Binding-site contacts:
Ligand atom CD2 contacts residue PRO125 of chain 1.UA at 3.5 Å (hydrophobic).
Ligand atom C contacts residue SER98 of chain 1.UA at 3.4 Å.
Ligand atom C contacts residue ILE71 of chain 1.UA at 3.6 Å (hydrophobic).
Ligand atom OXT contacts residue SER98 of chain 1.UA at 2.6 Å.
Ligand atom CA contacts residue GLY69 of chain 1.UA at 3.5 Å.
Ligand atom O contacts residue ILE71 of chain 1.UA at 3.8 Å.
Ligand atom C4 contacts residue PHE143 of chain 1.UA at 3.5 Å (hydrophobic).
Ligand atom CD1 contacts residue HIS123 of chain 1.UA at 3.8 Å.
Ligand atom O contacts residue LEU126 of chain 1.UA at 3.0 Å (h-bond).
Ligand atom CD1 contacts residue MET99 of chain 1.UA at 3.8 Å (hydrophobic).
Ligand atom C contacts residue HIS123 of chain 1.UA at 3.9 Å.
Ligand atom C2 contacts residue LEU126 of chain 1.UA at 3.7 Å (hydrophobic).
Ligand atom C1 contacts residue LEU126 of chain 1.UA at 4.0 Å (hydrophobic).
Ligand atom CB contacts residue GLY69 of chain 1.UA at 3.9 Å.
Ligand atom O contacts residue SER98 of chain 1.UA at 3.9 Å.
Ligand atom O contacts residue HIS123 of chain 1.UA at 3.5 Å (h-bond).
Ligand atom N contacts residue GLY69 of chain 1.UA at 3.0 Å (h-bond).
Ligand atom CD2 contacts residue GLY69 of chain 1.UA at 3.8 Å.
Ligand atom C2 contacts residue GLY127 of chain 1.UA at 3.9 Å.
Ligand atom C contacts residue ILE71 of chain 1.UA at 3.8 Å (hydrophobic).
Ligand atom CD2 contacts residue GLN124 of chain 1.UA at 3.9 Å.
Ligand atom C contacts residue GLY69 of chain 1.UA at 3.7 Å.
Ligand atom O contacts residue PRO125 of chain 1.UA at 3.1 Å.
Ligand atom CD2 contacts residue HIS123 of chain 1.UA at 3.8 Å.
Ligand atom C5 contacts residue ILE146 of chain 1.UA at 3.5 Å (hydrophobic).
Ligand atom OXT contacts residue GLY68 of chain 1.UA at 3.7 Å.
Ligand atom O1 contacts residue ILE71 of chain 1.UA at 2.9 Å (h-bond).
Ligand atom CA contacts residue LEU126 of chain 1.UA at 3.6 Å (hydrophobic).
Ligand atom C3 contacts residue PHE143 of chain 1.UA at 3.7 Å (hydrophobic).
Ligand atom N contacts residue ILE71 of chain 1.UA at 3.5 Å.
Ligand atom C contacts residue LEU126 of chain 1.UA at 3.7 Å (hydrophobic).
Ligand atom C contacts residue LEU126 of chain 1.UA at 3.9 Å (hydrophobic).
Ligand atom OXT contacts residue GLY69 of chain 1.UA at 3.3 Å (h-bond).
Ligand atom CD1 contacts residue SER98 of chain 1.UA at 3.6 Å.
Ligand atom O1 contacts residue SER70 of chain 1.UA at 3.9 Å.
Ligand atom CB contacts residue LEU126 of chain 1.UA at 3.6 Å (hydrophobic).
Ligand atom N contacts residue LEU126 of chain 1.UA at 2.9 Å (h-bond).
Ligand atom C5 contacts residue ARG119 of chain 1.SA at 3.7 Å.
Ligand atom CB contacts residue MET99 of chain 1.UA at 3.6 Å (hydrophobic).
Ligand atom OXT contacts residue MET99 of chain 1.UA at 3.4 Å (h-bond).

Sequence of chain 1.UA:
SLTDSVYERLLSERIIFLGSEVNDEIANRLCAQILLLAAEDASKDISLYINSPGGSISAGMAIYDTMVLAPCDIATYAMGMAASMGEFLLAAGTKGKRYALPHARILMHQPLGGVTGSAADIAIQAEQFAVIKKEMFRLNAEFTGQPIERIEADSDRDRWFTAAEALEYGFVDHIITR

A protein and the small-molecule ligand that binds it are described below.
Small molecule (SMILES): CC(C)C[C@H](NC(=O)[C@H](CC(C)C)NC(=O)c1ccccc1)C(=O)O

Sequence of chain 1.SA:
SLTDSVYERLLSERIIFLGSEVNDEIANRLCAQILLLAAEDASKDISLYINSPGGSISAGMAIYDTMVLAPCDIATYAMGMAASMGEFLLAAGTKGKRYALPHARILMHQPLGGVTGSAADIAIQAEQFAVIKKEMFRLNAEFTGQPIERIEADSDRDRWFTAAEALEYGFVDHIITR

Sequence of chain 1.GA:
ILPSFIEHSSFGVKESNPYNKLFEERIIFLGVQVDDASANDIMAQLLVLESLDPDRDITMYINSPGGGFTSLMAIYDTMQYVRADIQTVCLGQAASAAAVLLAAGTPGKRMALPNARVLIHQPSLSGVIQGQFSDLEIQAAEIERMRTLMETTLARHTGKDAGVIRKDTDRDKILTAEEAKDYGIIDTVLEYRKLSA